Sequence of chain 1.C:
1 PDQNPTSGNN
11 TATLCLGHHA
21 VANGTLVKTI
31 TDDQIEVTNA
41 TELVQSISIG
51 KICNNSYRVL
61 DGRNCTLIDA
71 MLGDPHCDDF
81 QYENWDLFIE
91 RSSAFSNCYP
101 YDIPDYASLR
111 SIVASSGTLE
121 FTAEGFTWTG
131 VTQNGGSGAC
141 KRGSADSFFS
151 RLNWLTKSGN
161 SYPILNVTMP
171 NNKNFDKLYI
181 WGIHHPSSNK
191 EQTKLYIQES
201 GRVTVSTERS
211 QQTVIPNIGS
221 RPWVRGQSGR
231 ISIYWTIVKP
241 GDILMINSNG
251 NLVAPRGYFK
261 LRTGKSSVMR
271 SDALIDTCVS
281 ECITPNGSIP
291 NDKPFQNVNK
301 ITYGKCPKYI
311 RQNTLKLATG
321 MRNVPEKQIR

This protein binds this small molecule.
Small molecule (SMILES): CC(=O)N[C@H]1[C@H](O[C@H]2[C@H](O)[C@@H](NC(C)=O)CO[C@@H]2COC2O[C@@H](C)[C@@H](O)[C@@H](O)[C@@H]2O)O[C@H](CO)[C@@H](O[C@@H]2O[C@H](CO[C@H]3O[C@H](CO)[C@@H](O)[C@H](O)[C@@H]3O)[C@@H](O)[C@H](O[C@H]3O[C@H](CO)[C@@H](O)[C@H](O)[C@@H]3O)[C@@H]2O)[C@@H]1O

Binding-site contacts:
Ligand atom N2 contacts residue ASN23 of chain 1.C at 2.9 Å (h-bond).
Ligand atom C7 contacts residue ASN23 of chain 1.C at 3.6 Å.
Ligand atom C1 contacts residue ASN23 of chain 1.C at 1.4 Å.
Ligand atom C3 contacts residue ASN23 of chain 1.C at 3.8 Å.
Ligand atom C5 contacts residue ASN23 of chain 1.C at 3.6 Å.
Ligand atom O7 contacts residue ASN23 of chain 1.C at 4.0 Å.
Ligand atom C4 contacts residue ASN23 of chain 1.C at 4.2 Å.
Ligand atom O5 contacts residue ASN23 of chain 1.C at 2.3 Å (h-bond).
Ligand atom C2 contacts residue ASN23 of chain 1.C at 2.4 Å.